The protein below binds the small molecule below.
Small molecule (SMILES): OCCn1cc(-c2ccc3c(c2)CC/C3=N\O)c(-c2ccncc2)n1

Binding-site contacts:
Ligand atom O20 contacts residue ASN173 of chain 1.B at 2.8 Å (h-bond).
Ligand atom C8 contacts residue PHE176 of chain 1.B at 3.7 Å (hydrophobic).
Ligand atom N10 contacts residue PHE176 of chain 1.B at 3.3 Å.
Ligand atom N24 contacts residue ASP187 of chain 1.B at 3.9 Å.
Ligand atom C22 contacts residue THR122 of chain 1.B at 3.6 Å.
Ligand atom C14 contacts residue ALA74 of chain 1.B at 3.9 Å (hydrophobic).
Ligand atom N15 contacts residue TRP124 of chain 1.B at 3.7 Å.
Ligand atom C21 contacts residue THR122 of chain 1.B at 3.4 Å.
Ligand atom C16 contacts residue CYS125 of chain 1.B at 3.4 Å (hydrophobic).
Ligand atom C6 contacts residue VAL64 of chain 1.B at 3.5 Å (hydrophobic).
Ligand atom O25 contacts residue LEU98 of chain 1.B at 3.9 Å.
Ligand atom C12 contacts residue PHE176 of chain 1.B at 3.9 Å (hydrophobic).
Ligand atom C17 contacts residue TRP124 of chain 1.B at 3.8 Å (hydrophobic).
Ligand atom C7 contacts residue VAL64 of chain 1.B at 3.7 Å (hydrophobic).
Ligand atom C1 contacts residue VAL64 of chain 1.B at 3.7 Å (hydrophobic).
Ligand atom O20 contacts residue PHE176 of chain 1.B at 3.5 Å.
Ligand atom C6 contacts residue PHE176 of chain 1.B at 3.9 Å (hydrophobic).
Ligand atom N24 contacts residue GLU94 of chain 1.B at 3.2 Å (salt-bridge).
Ligand atom O25 contacts residue LYS76 of chain 1.B at 3.7 Å.
Ligand atom N15 contacts residue CYS125 of chain 1.B at 2.8 Å (h-bond).
Ligand atom C18 contacts residue ILE56 of chain 1.B at 3.8 Å (hydrophobic).
Ligand atom C14 contacts residue CYS125 of chain 1.B at 3.7 Å (hydrophobic).
Ligand atom C14 contacts residue LEU107 of chain 1.B at 3.9 Å (hydrophobic).
Ligand atom C16 contacts residue TRP124 of chain 1.B at 3.5 Å (hydrophobic).
Ligand atom N9 contacts residue PHE176 of chain 1.B at 3.6 Å.
Ligand atom C5 contacts residue VAL64 of chain 1.B at 3.5 Å (hydrophobic).
Ligand atom N10 contacts residue ILE56 of chain 1.B at 3.7 Å.
Ligand atom C22 contacts residue LYS76 of chain 1.B at 3.7 Å.
Ligand atom C11 contacts residue PHE176 of chain 1.B at 3.4 Å (hydrophobic).
Ligand atom C22 contacts residue ILE120 of chain 1.B at 3.8 Å (hydrophobic).
Ligand atom O25 contacts residue ILE120 of chain 1.B at 3.6 Å.
Ligand atom N9 contacts residue ILE56 of chain 1.B at 3.7 Å.
Ligand atom N24 contacts residue LYS76 of chain 1.B at 3.2 Å.
Ligand atom C13 contacts residue PHE176 of chain 1.B at 3.8 Å (hydrophobic).
Ligand atom C1 contacts residue PHE176 of chain 1.B at 3.9 Å (hydrophobic).
Ligand atom C7 contacts residue PHE176 of chain 1.B at 3.4 Å (hydrophobic).
Ligand atom C14 contacts residue GLN123 of chain 1.B at 3.9 Å.
Ligand atom O25 contacts residue GLU94 of chain 1.B at 2.4 Å (salt-bridge).
Ligand atom C23 contacts residue LYS76 of chain 1.B at 3.6 Å.
Ligand atom C21 contacts residue ALA74 of chain 1.B at 3.9 Å (hydrophobic).

Sequence of chain 1.B:
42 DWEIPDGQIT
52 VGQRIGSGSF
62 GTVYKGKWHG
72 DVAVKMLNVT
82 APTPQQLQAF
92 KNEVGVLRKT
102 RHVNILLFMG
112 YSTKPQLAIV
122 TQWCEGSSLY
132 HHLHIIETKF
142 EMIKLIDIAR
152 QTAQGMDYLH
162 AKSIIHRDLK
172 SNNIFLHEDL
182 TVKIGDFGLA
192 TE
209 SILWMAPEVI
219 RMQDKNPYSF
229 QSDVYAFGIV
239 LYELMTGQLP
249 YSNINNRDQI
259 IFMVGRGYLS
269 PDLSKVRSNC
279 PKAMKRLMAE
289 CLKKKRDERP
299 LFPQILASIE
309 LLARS